Binding-site contacts:
Ligand atom O7 contacts residue ASN453 of chain 1.A at 3.7 Å.
Ligand atom C3 contacts residue ASN453 of chain 1.A at 3.8 Å.
Ligand atom C6 contacts residue LEU459 of chain 1.A at 3.8 Å (hydrophobic).
Ligand atom O6 contacts residue LEU459 of chain 1.A at 4.3 Å.
Ligand atom C1 contacts residue THR455 of chain 1.A at 4.1 Å.
Ligand atom C2 contacts residue ASN453 of chain 1.A at 2.5 Å.
Ligand atom O6 contacts residue LEU456 of chain 1.A at 4.2 Å.
Ligand atom C4 contacts residue ASN453 of chain 1.A at 4.2 Å.
Ligand atom O5 contacts residue THR455 of chain 1.A at 4.3 Å.
Ligand atom O5 contacts residue ASN453 of chain 1.A at 2.4 Å (h-bond).
Ligand atom C7 contacts residue ASN453 of chain 1.A at 3.5 Å.
Ligand atom O5 contacts residue LEU456 of chain 1.A at 3.8 Å.
Ligand atom O6 contacts residue VAL370 of chain 1.A at 4.1 Å.
Ligand atom C5 contacts residue ASN453 of chain 1.A at 3.7 Å.
Ligand atom C1 contacts residue LEU456 of chain 1.A at 4.2 Å (hydrophobic).
Ligand atom N2 contacts residue ASN453 of chain 1.A at 2.9 Å (h-bond).
Ligand atom C1 contacts residue ASN453 of chain 1.A at 1.4 Å.
Ligand atom C5 contacts residue THR455 of chain 1.A at 4.0 Å.

Sequence of chain 1.A:
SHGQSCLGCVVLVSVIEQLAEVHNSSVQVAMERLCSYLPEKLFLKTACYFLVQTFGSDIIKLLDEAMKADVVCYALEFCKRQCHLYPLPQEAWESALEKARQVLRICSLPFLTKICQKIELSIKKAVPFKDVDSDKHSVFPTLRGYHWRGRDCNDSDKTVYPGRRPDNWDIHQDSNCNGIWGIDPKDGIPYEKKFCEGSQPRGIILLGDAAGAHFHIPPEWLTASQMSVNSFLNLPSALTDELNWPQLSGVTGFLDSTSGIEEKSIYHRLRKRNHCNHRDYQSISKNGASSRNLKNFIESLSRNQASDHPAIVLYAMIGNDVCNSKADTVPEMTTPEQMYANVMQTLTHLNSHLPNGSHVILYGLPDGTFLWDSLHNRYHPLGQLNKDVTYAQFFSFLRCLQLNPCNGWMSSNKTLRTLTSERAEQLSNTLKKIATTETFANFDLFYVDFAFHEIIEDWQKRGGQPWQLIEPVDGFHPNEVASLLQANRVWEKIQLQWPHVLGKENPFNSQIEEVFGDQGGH

A small-molecule ligand and the protein it binds are described below.
Small molecule (SMILES): CC(=O)N[C@@H]1[C@@H](O)[C@H](O)[C@@H](CO)O[C@H]1O